Sequence of chain 1.F:
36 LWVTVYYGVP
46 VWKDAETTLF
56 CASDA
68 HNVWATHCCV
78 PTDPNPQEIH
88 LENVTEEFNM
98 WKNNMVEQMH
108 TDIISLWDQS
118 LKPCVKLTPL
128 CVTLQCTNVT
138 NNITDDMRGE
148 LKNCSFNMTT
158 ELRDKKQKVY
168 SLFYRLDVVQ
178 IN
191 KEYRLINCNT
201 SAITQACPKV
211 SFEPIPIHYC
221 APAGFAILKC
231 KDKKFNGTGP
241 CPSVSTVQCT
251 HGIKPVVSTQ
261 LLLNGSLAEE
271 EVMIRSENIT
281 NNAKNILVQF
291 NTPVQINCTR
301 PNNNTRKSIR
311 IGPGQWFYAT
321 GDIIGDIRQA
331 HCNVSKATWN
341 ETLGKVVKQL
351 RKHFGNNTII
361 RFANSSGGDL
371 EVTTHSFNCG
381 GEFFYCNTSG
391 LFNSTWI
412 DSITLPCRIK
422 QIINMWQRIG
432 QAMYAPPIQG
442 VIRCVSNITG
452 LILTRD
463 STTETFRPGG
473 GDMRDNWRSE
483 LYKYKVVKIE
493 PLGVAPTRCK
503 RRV

Binding-site contacts:
Ligand atom C3 contacts residue ASN150 of chain 1.F at 3.9 Å.
Ligand atom C5 contacts residue TYR167 of chain 1.F at 4.1 Å (hydrophobic).
Ligand atom C7 contacts residue ASP322 of chain 1.F at 3.8 Å.
Ligand atom C3 contacts residue TYR167 of chain 1.F at 4.1 Å (hydrophobic).
Ligand atom C5 contacts residue ASN150 of chain 1.F at 3.8 Å.
Ligand atom N2 contacts residue ASP322 of chain 1.F at 3.0 Å (salt-bridge).
Ligand atom C7 contacts residue ASN150 of chain 1.F at 3.3 Å.
Ligand atom C8 contacts residue ASN138 of chain 1.F at 4.0 Å.
Ligand atom C2 contacts residue TYR167 of chain 1.F at 4.5 Å (hydrophobic).
Ligand atom C7 contacts residue ASN138 of chain 1.F at 3.8 Å.
Ligand atom C4 contacts residue ASN150 of chain 1.F at 4.3 Å.
Ligand atom C7 contacts residue TYR167 of chain 1.F at 4.1 Å (hydrophobic).
Ligand atom N2 contacts residue ASN150 of chain 1.F at 3.0 Å (h-bond).
Ligand atom C2 contacts residue ASN150 of chain 1.F at 2.6 Å.
Ligand atom C8 contacts residue ASP322 of chain 1.F at 3.6 Å.
Ligand atom O7 contacts residue TYR167 of chain 1.F at 3.5 Å.
Ligand atom C3 contacts residue ASP322 of chain 1.F at 4.0 Å.
Ligand atom C8 contacts residue TYR167 of chain 1.F at 4.3 Å (hydrophobic).
Ligand atom O7 contacts residue ASN150 of chain 1.F at 3.3 Å (h-bond).
Ligand atom C2 contacts residue ASP322 of chain 1.F at 4.0 Å.
Ligand atom O3 contacts residue ASP322 of chain 1.F at 3.9 Å.
Ligand atom O4 contacts residue TYR167 of chain 1.F at 4.2 Å.
Ligand atom O5 contacts residue TYR167 of chain 1.F at 4.2 Å.
Ligand atom C8 contacts residue VAL136 of chain 1.F at 3.8 Å (hydrophobic).
Ligand atom O5 contacts residue ASN150 of chain 1.F at 2.4 Å (h-bond).
Ligand atom C1 contacts residue TYR167 of chain 1.F at 3.9 Å (hydrophobic).
Ligand atom O7 contacts residue ASN138 of chain 1.F at 3.5 Å (h-bond).
Ligand atom C8 contacts residue ASN150 of chain 1.F at 4.5 Å.
Ligand atom C1 contacts residue ASN150 of chain 1.F at 1.5 Å.
Ligand atom O7 contacts residue VAL136 of chain 1.F at 4.3 Å.

The small molecule below binds the protein below.
Small molecule (SMILES): CC(=O)N[C@H]1[C@H](O[C@H]2[C@H](O)[C@@H](NC(C)=O)CO[C@@H]2CO)O[C@H](CO)[C@@H](O)[C@@H]1O